A protein and the small-molecule ligand that binds it are described below.
Small molecule (SMILES): CC(=O)N[C@H]1[C@H](O[C@H]2[C@H](O)[C@@H](NC(C)=O)CO[C@@H]2CO)O[C@H](CO)[C@@H](O[C@@H]2O[C@H](CO[C@H]3O[C@H](CO)[C@@H](O)[C@H](O)[C@@H]3O)[C@@H](O)[C@H](O[C@H]3O[C@H](CO)[C@@H](O)[C@H](O)[C@@H]3O)[C@@H]2O)[C@@H]1O

Binding-site contacts:
Ligand atom N2 contacts residue ASN149 of chain 1.B at 3.1 Å (h-bond).
Ligand atom C2 contacts residue ASN149 of chain 1.B at 2.7 Å.
Ligand atom C1 contacts residue ASN149 of chain 1.B at 1.5 Å.
Ligand atom C1 contacts residue ARG196 of chain 1.B at 4.0 Å.
Ligand atom C2 contacts residue SER211 of chain 1.B at 4.0 Å.
Ligand atom C7 contacts residue ASN149 of chain 1.B at 4.2 Å.
Ligand atom O7 contacts residue ARG213 of chain 1.B at 3.9 Å.
Ligand atom C6 contacts residue ARG192 of chain 1.B at 3.6 Å.
Ligand atom C2 contacts residue SER195 of chain 1.B at 4.1 Å.
Ligand atom C3 contacts residue SER211 of chain 1.B at 3.7 Å.
Ligand atom O7 contacts residue ARG196 of chain 1.B at 2.8 Å (salt-bridge).
Ligand atom C5 contacts residue ASN149 of chain 1.B at 3.6 Å.
Ligand atom C1 contacts residue SER211 of chain 1.B at 4.3 Å.
Ligand atom N2 contacts residue SER211 of chain 1.B at 3.5 Å.
Ligand atom C7 contacts residue SER211 of chain 1.B at 4.2 Å.
Ligand atom C4 contacts residue ASN149 of chain 1.B at 4.3 Å.
Ligand atom C8 contacts residue ARG213 of chain 1.B at 4.2 Å.
Ligand atom C7 contacts residue ARG192 of chain 1.B at 3.7 Å.
Ligand atom C8 contacts residue HIS191 of chain 1.B at 4.0 Å.
Ligand atom O5 contacts residue ASN149 of chain 1.B at 2.4 Å (h-bond).
Ligand atom O3 contacts residue SER211 of chain 1.B at 4.3 Å.
Ligand atom O5 contacts residue VAL194 of chain 1.B at 4.1 Å.
Ligand atom C7 contacts residue ARG196 of chain 1.B at 3.8 Å.
Ligand atom C3 contacts residue ASN149 of chain 1.B at 3.9 Å.
Ligand atom O7 contacts residue ARG192 of chain 1.B at 2.6 Å (salt-bridge).
Ligand atom C4 contacts residue VAL194 of chain 1.B at 4.1 Å (hydrophobic).
Ligand atom C8 contacts residue GLU190 of chain 1.B at 3.1 Å.
Ligand atom O5 contacts residue ARG196 of chain 1.B at 4.2 Å.
Ligand atom C7 contacts residue GLU190 of chain 1.B at 3.8 Å.
Ligand atom O3 contacts residue VAL194 of chain 1.B at 4.2 Å.
Ligand atom C6 contacts residue VAL194 of chain 1.B at 4.2 Å (hydrophobic).
Ligand atom O2 contacts residue SER195 of chain 1.B at 3.6 Å (h-bond).
Ligand atom O6 contacts residue SER195 of chain 1.B at 3.6 Å.
Ligand atom C8 contacts residue SER211 of chain 1.B at 4.3 Å.
Ligand atom O7 contacts residue GLU190 of chain 1.B at 3.7 Å.
Ligand atom O6 contacts residue ARG192 of chain 1.B at 2.8 Å (salt-bridge).
Ligand atom C8 contacts residue ARG196 of chain 1.B at 4.0 Å.
Ligand atom O6 contacts residue ARG196 of chain 1.B at 4.0 Å.
Ligand atom C8 contacts residue ARG192 of chain 1.B at 3.7 Å.
Ligand atom O3 contacts residue ARG192 of chain 1.B at 3.5 Å.

Sequence of chain 1.B:
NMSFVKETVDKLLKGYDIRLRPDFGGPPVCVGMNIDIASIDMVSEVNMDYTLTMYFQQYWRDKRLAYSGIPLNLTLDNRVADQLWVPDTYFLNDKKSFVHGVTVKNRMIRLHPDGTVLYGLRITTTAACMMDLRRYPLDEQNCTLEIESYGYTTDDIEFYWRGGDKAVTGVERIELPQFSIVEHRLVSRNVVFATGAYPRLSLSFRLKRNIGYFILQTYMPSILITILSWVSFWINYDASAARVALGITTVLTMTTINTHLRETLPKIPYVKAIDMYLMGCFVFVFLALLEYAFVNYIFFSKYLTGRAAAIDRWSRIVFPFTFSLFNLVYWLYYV